Sequence of chain 4.A:
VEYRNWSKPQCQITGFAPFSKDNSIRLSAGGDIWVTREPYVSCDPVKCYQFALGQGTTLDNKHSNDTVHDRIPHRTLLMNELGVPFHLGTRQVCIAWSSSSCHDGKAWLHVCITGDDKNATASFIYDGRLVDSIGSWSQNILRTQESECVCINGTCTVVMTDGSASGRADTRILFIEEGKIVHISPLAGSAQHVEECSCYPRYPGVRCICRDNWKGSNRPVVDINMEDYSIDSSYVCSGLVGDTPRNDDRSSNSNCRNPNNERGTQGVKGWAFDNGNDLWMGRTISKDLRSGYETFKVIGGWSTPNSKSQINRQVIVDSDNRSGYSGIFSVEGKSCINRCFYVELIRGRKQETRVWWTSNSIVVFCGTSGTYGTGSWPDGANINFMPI

This small molecule binds to this protein.
Small molecule (SMILES): CC(=O)N[C@H]1[C@@H](O[C@H]2[C@H](O)[C@@H](NC(C)=O)[C@H](O[C@H]3[C@H](O)[C@H](O)[C@@H](O[C@@H]4[C@H](O)[C@H](O[C@H]5[C@H](O)[C@@H](NC(C)=O)[C@H](O[C@H]6[C@H](O)[C@@H](NC(C)=O)CO[C@@H]6CO[C@H]6O[C@@H](C)[C@@H](O)[C@@H](O)[C@@H]6O)O[C@@H]5CO)O[C@H](CO)[C@H]4O)O[C@@H]3CO)O[C@@H]2CO)O[C@H](CO)[C@H](OS(=O)(=O)O)[C@@H]1O

Sequence of chain 1.A:
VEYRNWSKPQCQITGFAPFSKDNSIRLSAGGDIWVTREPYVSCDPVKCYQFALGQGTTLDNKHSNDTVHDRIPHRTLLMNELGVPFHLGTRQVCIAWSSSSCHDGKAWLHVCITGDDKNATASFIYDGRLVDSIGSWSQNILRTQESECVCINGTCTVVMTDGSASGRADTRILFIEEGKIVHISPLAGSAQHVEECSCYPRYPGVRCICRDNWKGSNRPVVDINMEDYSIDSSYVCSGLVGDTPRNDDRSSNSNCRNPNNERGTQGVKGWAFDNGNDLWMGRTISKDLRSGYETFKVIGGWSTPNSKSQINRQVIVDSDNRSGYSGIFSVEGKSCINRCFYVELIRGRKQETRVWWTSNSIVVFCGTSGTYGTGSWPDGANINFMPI

Binding-site contacts:
Ligand atom C7 contacts residue ASN65 of chain 1.A at 3.4 Å.
Ligand atom O7 contacts residue ASN65 of chain 1.A at 2.6 Å (h-bond).
Ligand atom C4 contacts residue ASN65 of chain 1.A at 4.2 Å.
Ligand atom O5 contacts residue ASN65 of chain 1.A at 2.3 Å (h-bond).
Ligand atom O7 contacts residue TRP356 of chain 1.A at 3.2 Å.
Ligand atom O6 contacts residue ASN65 of chain 1.A at 4.4 Å.
Ligand atom C1 contacts residue ASN65 of chain 1.A at 1.5 Å.
Ligand atom C2 contacts residue TRP356 of chain 1.A at 4.4 Å (hydrophobic).
Ligand atom O3 contacts residue ASN382 of chain 4.A at 3.7 Å.
Ligand atom C7 contacts residue TRP356 of chain 1.A at 3.6 Å (hydrophobic).
Ligand atom C1 contacts residue TRP356 of chain 1.A at 3.8 Å (hydrophobic).
Ligand atom C8 contacts residue ILE388 of chain 1.A at 3.9 Å (hydrophobic).
Ligand atom N2 contacts residue ASN65 of chain 1.A at 3.3 Å (h-bond).
Ligand atom C5 contacts residue TRP356 of chain 1.A at 4.1 Å (hydrophobic).
Ligand atom C3 contacts residue TRP356 of chain 1.A at 4.0 Å (hydrophobic).
Ligand atom C5 contacts residue ASN65 of chain 1.A at 3.7 Å.
Ligand atom C2 contacts residue ASN65 of chain 1.A at 2.5 Å.
Ligand atom O5 contacts residue TRP356 of chain 1.A at 4.3 Å.
Ligand atom C3 contacts residue ASN65 of chain 1.A at 3.8 Å.
Ligand atom C8 contacts residue TRP356 of chain 1.A at 3.9 Å (hydrophobic).
Ligand atom N2 contacts residue TRP356 of chain 1.A at 4.2 Å.
Ligand atom O3 contacts residue PHE385 of chain 4.A at 4.0 Å.